A small-molecule ligand and the protein it binds are described below.
Small molecule (SMILES): CCO/N=C/c1ccc(OCC[C@@H](C)CCN2CCN(c3ccnc(N)c3)C2=O)cc1

Sequence of chain 50.C:
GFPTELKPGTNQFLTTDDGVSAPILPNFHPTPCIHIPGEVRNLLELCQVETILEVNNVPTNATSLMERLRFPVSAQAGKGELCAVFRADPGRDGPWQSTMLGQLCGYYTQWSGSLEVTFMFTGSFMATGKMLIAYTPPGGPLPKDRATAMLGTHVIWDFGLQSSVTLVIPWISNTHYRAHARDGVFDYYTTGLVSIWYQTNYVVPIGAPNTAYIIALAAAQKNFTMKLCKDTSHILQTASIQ

Sequence of chain 50.A:
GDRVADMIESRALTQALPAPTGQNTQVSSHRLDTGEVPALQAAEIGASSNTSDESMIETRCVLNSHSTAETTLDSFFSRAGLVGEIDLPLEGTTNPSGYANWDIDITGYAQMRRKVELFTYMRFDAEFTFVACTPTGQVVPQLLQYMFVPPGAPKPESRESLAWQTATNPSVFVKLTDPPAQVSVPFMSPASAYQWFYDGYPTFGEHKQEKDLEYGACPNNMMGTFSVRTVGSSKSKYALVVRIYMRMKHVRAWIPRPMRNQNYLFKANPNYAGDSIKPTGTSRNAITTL

Binding-site contacts:
Ligand atom CBA contacts residue ILE111 of chain 50.A at 3.7 Å (hydrophobic).
Ligand atom NAT contacts residue PHE155 of chain 50.A at 3.6 Å.
Ligand atom CAR contacts residue ASN228 of chain 50.A at 3.7 Å.
Ligand atom CAF contacts residue ASN228 of chain 50.A at 3.8 Å.
Ligand atom CAA contacts residue SER178 of chain 50.A at 3.5 Å.
Ligand atom CAZ contacts residue VAL192 of chain 50.A at 3.6 Å (hydrophobic).
Ligand atom CAH contacts residue VAL192 of chain 50.A at 3.5 Å (hydrophobic).
Ligand atom CBB contacts residue ASN228 of chain 50.A at 3.7 Å.
Ligand atom CAA contacts residue TYR153 of chain 50.A at 3.9 Å (hydrophobic).
Ligand atom CAM contacts residue PHE155 of chain 50.A at 3.8 Å (hydrophobic).
Ligand atom CAK contacts residue PHE155 of chain 50.A at 2.9 Å (hydrophobic).
Ligand atom OAV contacts residue VAL190 of chain 50.A at 3.9 Å.
Ligand atom CAB contacts residue PHE135 of chain 50.A at 3.8 Å (hydrophobic).
Ligand atom CAG contacts residue ASN228 of chain 50.A at 3.3 Å.
Ligand atom CAI contacts residue PHE155 of chain 50.A at 3.1 Å (hydrophobic).
Ligand atom CAS contacts residue TYR201 of chain 50.A at 3.7 Å (hydrophobic).
Ligand atom CAL contacts residue THR114 of chain 50.A at 3.8 Å.
Ligand atom CAR contacts residue TYR201 of chain 50.A at 3.2 Å (hydrophobic).
Ligand atom NAC contacts residue ALA275 of chain 50.A at 3.5 Å.
Ligand atom CAG contacts residue GLN202 of chain 50.A at 3.5 Å.
Ligand atom CAB contacts residue PHE131 of chain 50.A at 3.8 Å (hydrophobic).
Ligand atom CAN contacts residue PHE135 of chain 50.A at 3.4 Å (hydrophobic).
Ligand atom CAE contacts residue PHE137 of chain 50.A at 3.9 Å (hydrophobic).
Ligand atom NBE contacts residue TRP203 of chain 50.A at 3.8 Å.
Ligand atom CAA contacts residue PRO177 of chain 50.A at 3.5 Å (hydrophobic).
Ligand atom CAA contacts residue VAL179 of chain 50.A at 3.1 Å (hydrophobic).
Ligand atom OAD contacts residue ILE113 of chain 50.A at 3.1 Å (h-bond).
Ligand atom CAF contacts residue GLN202 of chain 50.A at 3.5 Å.
Ligand atom CAM contacts residue PRO177 of chain 50.A at 3.6 Å (hydrophobic).
Ligand atom OAD contacts residue ASP112 of chain 50.A at 3.4 Å.
Ligand atom CAS contacts residue ASN228 of chain 50.A at 3.8 Å.
Ligand atom OAW contacts residue MET195 of chain 50.A at 3.5 Å.
Ligand atom CAF contacts residue TRP203 of chain 50.A at 3.7 Å (hydrophobic).
Ligand atom CAY contacts residue THR114 of chain 50.A at 3.8 Å.
Ligand atom OAW contacts residue ILE111 of chain 50.A at 3.2 Å.
Ligand atom CAH contacts residue PHE135 of chain 50.A at 3.4 Å (hydrophobic).
Ligand atom NAC contacts residue THR114 of chain 50.A at 3.1 Å (h-bond).
Ligand atom CAQ contacts residue ILE113 of chain 50.A at 3.9 Å (hydrophobic).
Ligand atom CAJ contacts residue PHE135 of chain 50.A at 3.1 Å (hydrophobic).
Ligand atom CAJ contacts residue VAL192 of chain 50.A at 3.7 Å (hydrophobic).

Sequence of chain 46.C:
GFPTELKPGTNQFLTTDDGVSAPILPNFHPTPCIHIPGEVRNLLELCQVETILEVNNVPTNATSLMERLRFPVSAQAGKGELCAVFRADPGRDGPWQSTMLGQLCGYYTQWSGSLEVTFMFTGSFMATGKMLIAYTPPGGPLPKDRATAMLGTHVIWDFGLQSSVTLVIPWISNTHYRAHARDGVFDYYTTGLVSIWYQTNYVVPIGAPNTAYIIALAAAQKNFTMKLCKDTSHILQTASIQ